Binding-site contacts:
Ligand atom O3 contacts residue NA1 of chain 3.H at 2.3 Å (h-bond).
Ligand atom O7 contacts residue GLU263 of chain 3.A at 3.6 Å (salt-bridge).
Ligand atom C3 contacts residue GLU291 of chain 3.A at 3.5 Å.
Ligand atom C3 contacts residue NA1 of chain 3.H at 3.2 Å.
Ligand atom C2 contacts residue GLU291 of chain 3.A at 3.5 Å.
Ligand atom C6 contacts residue TRP199 of chain 3.A at 3.6 Å (hydrophobic).
Ligand atom O3 contacts residue ASN206 of chain 3.A at 2.6 Å (h-bond).
Ligand atom O4 contacts residue ASN362 of chain 3.A at 2.8 Å (h-bond).
Ligand atom C5 contacts residue TYR235 of chain 3.A at 3.5 Å (hydrophobic).
Ligand atom C4 contacts residue HIS288 of chain 3.A at 3.5 Å.
Ligand atom N2 contacts residue GLU291 of chain 3.A at 2.9 Å (salt-bridge).
Ligand atom O1 contacts residue GLU263 of chain 3.A at 2.4 Å (salt-bridge).
Ligand atom C1 contacts residue GLU263 of chain 3.A at 3.1 Å.
Ligand atom O3 contacts residue TRP205 of chain 3.A at 3.4 Å (h-bond).
Ligand atom O6 contacts residue THR198 of chain 3.A at 3.5 Å.
Ligand atom O6 contacts residue LEU173 of chain 3.A at 3.6 Å.
Ligand atom O6 contacts residue TRP199 of chain 3.A at 3.2 Å.
Ligand atom C3 contacts residue ASN206 of chain 3.A at 3.4 Å.
Ligand atom O6 contacts residue VAL286 of chain 3.A at 3.6 Å.
Ligand atom O5 contacts residue GLU263 of chain 3.A at 3.3 Å (salt-bridge).
Ligand atom O7 contacts residue TRP199 of chain 3.A at 2.9 Å (h-bond).
Ligand atom O2 contacts residue GLU291 of chain 3.A at 3.6 Å (salt-bridge).
Ligand atom O3 contacts residue GLY102 of chain 3.A at 3.5 Å (h-bond).
Ligand atom O2 contacts residue NA1 of chain 3.H at 2.3 Å (h-bond).
Ligand atom O1 contacts residue TYR284 of chain 3.A at 3.4 Å.
Ligand atom C4 contacts residue HIS103 of chain 3.A at 3.3 Å.
Ligand atom O6 contacts residue HIS265 of chain 3.A at 3.1 Å.
Ligand atom O6 contacts residue GLU263 of chain 3.A at 2.8 Å (salt-bridge).
Ligand atom O4 contacts residue GLN133 of chain 3.A at 3.0 Å (h-bond).
Ligand atom O2 contacts residue TYR235 of chain 3.A at 3.0 Å (h-bond).
Ligand atom O7 contacts residue TYR235 of chain 3.A at 3.2 Å.
Ligand atom O6 contacts residue LEU173 of chain 3.A at 3.6 Å.
Ligand atom C3 contacts residue ASN237 of chain 3.A at 3.4 Å.
Ligand atom O4 contacts residue ASN237 of chain 3.A at 2.8 Å (h-bond).
Ligand atom C2 contacts residue GLU263 of chain 3.A at 3.2 Å.
Ligand atom O4 contacts residue HIS103 of chain 3.A at 2.7 Å (h-bond).
Ligand atom C2 contacts residue NA1 of chain 3.H at 3.2 Å.
Ligand atom O4 contacts residue HIS288 of chain 3.A at 2.6 Å (h-bond).
Ligand atom C8 contacts residue TRP199 of chain 3.A at 3.6 Å (hydrophobic).
Ligand atom O5 contacts residue TRP199 of chain 3.A at 3.5 Å.

The protein below binds the small molecule below.
Small molecule (SMILES): CC(=O)N[C@@H]1[C@@H](O[C@H]2O[C@H](CO)[C@H](O[C@H]3O[C@H](CO[C@@H]4O[C@@H](C)[C@H](O)[C@@H](O)[C@H]4O)[C@@H](O)[C@H](O)[C@H]3O)[C@H](O[C@@H]3O[C@H](CO)[C@@H](O)[C@H](O)[C@H]3NC(C)=O)[C@H]2O)[C@H](O)[C@@H](CO)O[C@H]1O

Sequence of chain 3.A:
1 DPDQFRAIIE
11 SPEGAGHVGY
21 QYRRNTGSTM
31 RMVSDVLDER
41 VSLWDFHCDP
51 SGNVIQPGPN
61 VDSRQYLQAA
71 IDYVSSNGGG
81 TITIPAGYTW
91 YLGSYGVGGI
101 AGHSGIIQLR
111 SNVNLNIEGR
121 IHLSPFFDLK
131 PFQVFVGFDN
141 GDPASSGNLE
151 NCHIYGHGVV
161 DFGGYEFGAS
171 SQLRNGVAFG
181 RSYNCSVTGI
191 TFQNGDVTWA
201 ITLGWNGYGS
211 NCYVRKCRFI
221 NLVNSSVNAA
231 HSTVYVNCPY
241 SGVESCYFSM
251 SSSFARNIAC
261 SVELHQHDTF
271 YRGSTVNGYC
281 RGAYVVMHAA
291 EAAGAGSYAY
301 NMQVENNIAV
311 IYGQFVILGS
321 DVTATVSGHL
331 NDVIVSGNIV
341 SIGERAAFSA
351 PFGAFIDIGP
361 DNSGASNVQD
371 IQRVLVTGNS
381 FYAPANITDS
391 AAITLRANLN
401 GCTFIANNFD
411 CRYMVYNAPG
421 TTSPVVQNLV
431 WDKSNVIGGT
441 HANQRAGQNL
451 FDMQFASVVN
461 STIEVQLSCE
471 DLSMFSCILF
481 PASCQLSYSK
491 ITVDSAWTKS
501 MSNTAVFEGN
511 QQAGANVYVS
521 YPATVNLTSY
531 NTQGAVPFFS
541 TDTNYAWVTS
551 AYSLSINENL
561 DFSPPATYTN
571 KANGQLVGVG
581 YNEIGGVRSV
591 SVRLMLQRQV